Binding-site contacts:
Ligand atom C4 contacts residue LEU162 of chain 1.A at 4.1 Å (hydrophobic).
Ligand atom C2 contacts residue ARG33 of chain 1.A at 3.5 Å.
Ligand atom N1 contacts residue LEU162 of chain 1.A at 4.3 Å.
Ligand atom N6 contacts residue LEU31 of chain 1.A at 3.1 Å (h-bond).
Ligand atom C5 contacts residue LEU162 of chain 1.A at 3.5 Å (hydrophobic).
Ligand atom N6 contacts residue ILE30 of chain 1.A at 3.9 Å.
Ligand atom N6 contacts residue PHE32 of chain 1.A at 4.0 Å.
Ligand atom N1 contacts residue LEU31 of chain 1.A at 4.2 Å.
Ligand atom N6 contacts residue LEU162 of chain 1.A at 3.9 Å.
Ligand atom C8 contacts residue LEU162 of chain 1.A at 4.2 Å (hydrophobic).
Ligand atom N3 contacts residue LEU132 of chain 1.A at 3.7 Å.
Ligand atom N7 contacts residue HIS187 of chain 1.A at 2.8 Å (h-bond).
Ligand atom C8 contacts residue LEU165 of chain 1.A at 3.9 Å (hydrophobic).
Ligand atom N1 contacts residue PHE32 of chain 1.A at 3.7 Å.
Ligand atom N9 contacts residue LEU132 of chain 1.A at 4.1 Å.
Ligand atom C6 contacts residue ARG33 of chain 1.A at 4.0 Å.
Ligand atom N1 contacts residue LEU132 of chain 1.A at 4.2 Å.
Ligand atom N6 contacts residue ARG33 of chain 1.A at 4.0 Å.
Ligand atom C2 contacts residue LEU132 of chain 1.A at 3.6 Å (hydrophobic).
Ligand atom C6 contacts residue PHE32 of chain 1.A at 4.2 Å (hydrophobic).
Ligand atom C8 contacts residue HIS187 of chain 1.A at 3.6 Å.
Ligand atom C4 contacts residue LEU132 of chain 1.A at 4.0 Å (hydrophobic).
Ligand atom N9 contacts residue LEU162 of chain 1.A at 4.5 Å.
Ligand atom C8 contacts residue ALA134 of chain 1.A at 4.1 Å (hydrophobic).
Ligand atom N9 contacts residue ALA134 of chain 1.A at 4.2 Å.
Ligand atom N6 contacts residue HIS187 of chain 1.A at 3.0 Å (h-bond).
Ligand atom C4 contacts residue PHE32 of chain 1.A at 4.3 Å (hydrophobic).
Ligand atom C6 contacts residue LEU31 of chain 1.A at 4.0 Å (hydrophobic).
Ligand atom N1 contacts residue ARG33 of chain 1.A at 3.1 Å (salt-bridge).
Ligand atom C5 contacts residue HIS187 of chain 1.A at 3.9 Å.
Ligand atom C6 contacts residue HIS187 of chain 1.A at 4.0 Å.
Ligand atom C6 contacts residue LEU162 of chain 1.A at 3.7 Å (hydrophobic).
Ligand atom N7 contacts residue LEU165 of chain 1.A at 4.0 Å.
Ligand atom N3 contacts residue PHE32 of chain 1.A at 3.6 Å.
Ligand atom N7 contacts residue LEU162 of chain 1.A at 3.6 Å.
Ligand atom C2 contacts residue PHE32 of chain 1.A at 3.4 Å (hydrophobic).

A protein and the small-molecule ligand that binds it are described below.
Small molecule (SMILES): Nc1ncnc2[nH]cnc12

Sequence of chain 1.A:
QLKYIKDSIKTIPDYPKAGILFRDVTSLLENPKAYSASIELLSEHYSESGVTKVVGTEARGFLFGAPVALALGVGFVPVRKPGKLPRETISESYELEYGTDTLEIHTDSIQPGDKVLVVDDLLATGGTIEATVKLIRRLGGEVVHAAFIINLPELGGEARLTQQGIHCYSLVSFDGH